Sequence of chain 1.B:
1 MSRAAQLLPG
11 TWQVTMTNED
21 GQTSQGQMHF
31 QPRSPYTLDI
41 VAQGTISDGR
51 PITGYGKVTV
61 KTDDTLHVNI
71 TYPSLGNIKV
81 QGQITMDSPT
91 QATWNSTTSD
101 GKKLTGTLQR

Binding-site contacts:
Ligand atom O contacts residue MET28 of chain 1.B at 3.4 Å.
Ligand atom C1 contacts residue LEU104 of chain 1.B at 3.6 Å (hydrophobic).
Ligand atom C11 contacts residue GLN25 of chain 1.B at 3.4 Å.
Ligand atom C4 contacts residue LEU104 of chain 1.B at 3.7 Å (hydrophobic).
Ligand atom C2 contacts residue ILE46 of chain 1.B at 3.7 Å (hydrophobic).
Ligand atom C9 contacts residue ILE52 of chain 1.B at 3.7 Å (hydrophobic).
Ligand atom C10 contacts residue GLN43 of chain 1.B at 3.8 Å.
Ligand atom F1 contacts residue LEU104 of chain 1.B at 3.9 Å.
Ligand atom O contacts residue ALA42 of chain 1.B at 3.4 Å.
Ligand atom N contacts residue ILE52 of chain 1.B at 3.1 Å.
Ligand atom C2 contacts residue LEU104 of chain 1.B at 3.5 Å (hydrophobic).
Ligand atom C7 contacts residue ILE52 of chain 1.B at 3.5 Å (hydrophobic).
Ligand atom C3 contacts residue LEU104 of chain 1.B at 3.7 Å (hydrophobic).
Ligand atom C contacts residue LEU75 of chain 1.B at 3.9 Å (hydrophobic).
Ligand atom C5 contacts residue LEU75 of chain 1.B at 3.9 Å (hydrophobic).
Ligand atom C8 contacts residue ILE52 of chain 1.B at 3.6 Å (hydrophobic).
Ligand atom C3 contacts residue SER24 of chain 1.B at 3.5 Å.
Ligand atom C11 contacts residue GLY26 of chain 1.B at 3.5 Å.
Ligand atom C contacts residue LEU104 of chain 1.B at 3.8 Å (hydrophobic).
Ligand atom C1 contacts residue ILE46 of chain 1.B at 3.8 Å (hydrophobic).
Ligand atom F contacts residue ILE78 of chain 1.B at 3.3 Å.
Ligand atom C5 contacts residue LEU104 of chain 1.B at 3.5 Å (hydrophobic).
Ligand atom O1 contacts residue ASN18 of chain 1.B at 3.0 Å (h-bond).
Ligand atom C3 contacts residue ILE52 of chain 1.B at 3.8 Å (hydrophobic).
Ligand atom N contacts residue MET16 of chain 1.B at 3.8 Å.
Ligand atom C10 contacts residue GLN27 of chain 1.B at 3.4 Å.
Ligand atom C11 contacts residue SER24 of chain 1.B at 3.2 Å.
Ligand atom C8 contacts residue SER24 of chain 1.B at 3.4 Å.
Ligand atom F contacts residue LEU75 of chain 1.B at 3.8 Å.
Ligand atom C6 contacts residue TYR72 of chain 1.B at 3.5 Å (hydrophobic).
Ligand atom N contacts residue SER24 of chain 1.B at 2.9 Å (h-bond).
Ligand atom C9 contacts residue MET28 of chain 1.B at 3.8 Å (hydrophobic).
Ligand atom C10 contacts residue VAL14 of chain 1.B at 3.9 Å (hydrophobic).
Ligand atom F contacts residue THR98 of chain 1.B at 3.9 Å.
Ligand atom O contacts residue TYR72 of chain 1.B at 2.7 Å (h-bond).
Ligand atom F1 contacts residue ASN18 of chain 1.B at 3.4 Å.
Ligand atom F1 contacts residue ILE46 of chain 1.B at 3.7 Å.
Ligand atom C10 contacts residue MET28 of chain 1.B at 3.8 Å (hydrophobic).
Ligand atom C9 contacts residue TYR72 of chain 1.B at 3.6 Å (hydrophobic).
Ligand atom O contacts residue ILE52 of chain 1.B at 3.9 Å.

A small-molecule ligand and the protein it binds are described below.
Small molecule (SMILES): CC1=N/C(=C\c2cc(F)c(O)c(F)c2)C(=O)N1C